The protein below binds the small molecule below.
Small molecule (SMILES): CC(=O)N[C@H]1[C@H](O[C@H]2[C@H](O[C@@H]3O[C@@H](C)[C@@H](O)[C@@H](O)[C@@H]3O)[C@@H](NC(C)=O)CO[C@@H]2CO)O[C@H](CO)[C@@H](O[C@@H]2O[C@H](CO)[C@@H](O)[C@H](O)[C@@H]2O)[C@@H]1O

Sequence of chain 1.C:
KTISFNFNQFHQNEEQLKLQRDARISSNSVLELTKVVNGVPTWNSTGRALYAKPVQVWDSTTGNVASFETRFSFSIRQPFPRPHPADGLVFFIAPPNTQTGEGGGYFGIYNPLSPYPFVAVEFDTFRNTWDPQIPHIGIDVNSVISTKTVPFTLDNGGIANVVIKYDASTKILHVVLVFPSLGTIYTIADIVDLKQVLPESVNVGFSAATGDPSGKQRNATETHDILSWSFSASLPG

Binding-site contacts:
Ligand atom C7 contacts residue PRO84 of chain 1.C at 3.5 Å (hydrophobic).
Ligand atom O6 contacts residue PHE81 of chain 1.C at 4.0 Å.
Ligand atom O5 contacts residue PHE81 of chain 1.C at 3.7 Å.
Ligand atom C5 contacts residue ASN220 of chain 1.C at 3.7 Å.
Ligand atom C3 contacts residue ASN220 of chain 1.C at 3.8 Å.
Ligand atom C5 contacts residue PHE81 of chain 1.C at 4.3 Å (hydrophobic).
Ligand atom C2 contacts residue ASN220 of chain 1.C at 2.4 Å.
Ligand atom C8 contacts residue ASN220 of chain 1.C at 3.2 Å.
Ligand atom C8 contacts residue PRO84 of chain 1.C at 3.3 Å (hydrophobic).
Ligand atom O6 contacts residue ARG83 of chain 1.C at 3.9 Å.
Ligand atom C2 contacts residue PRO84 of chain 1.C at 4.5 Å (hydrophobic).
Ligand atom O7 contacts residue ASN220 of chain 1.C at 3.9 Å.
Ligand atom C6 contacts residue PHE81 of chain 1.C at 3.6 Å (hydrophobic).
Ligand atom N2 contacts residue PRO84 of chain 1.C at 4.4 Å.
Ligand atom C4 contacts residue ASN220 of chain 1.C at 4.2 Å.
Ligand atom C1 contacts residue PRO84 of chain 1.C at 4.5 Å (hydrophobic).
Ligand atom O5 contacts residue ASN220 of chain 1.C at 2.4 Å (h-bond).
Ligand atom O7 contacts residue PRO84 of chain 1.C at 3.4 Å.
Ligand atom O7 contacts residue ARG83 of chain 1.C at 4.2 Å.
Ligand atom C7 contacts residue ASN220 of chain 1.C at 3.1 Å.
Ligand atom N2 contacts residue ASN220 of chain 1.C at 2.8 Å (h-bond).
Ligand atom C1 contacts residue ASN220 of chain 1.C at 1.4 Å.
Ligand atom C8 contacts residue GLN218 of chain 1.C at 3.2 Å.